Sequence of chain 1.C:
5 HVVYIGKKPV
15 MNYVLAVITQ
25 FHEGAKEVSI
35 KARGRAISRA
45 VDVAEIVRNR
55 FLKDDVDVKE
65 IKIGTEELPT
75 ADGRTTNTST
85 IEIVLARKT

Binding-site contacts:
Ligand atom CZ contacts residue GLU49 of chain 1.D at 4.2 Å.
Ligand atom NH1 contacts residue ILE50 of chain 1.D at 3.8 Å.
Ligand atom CZ contacts residue SER83 of chain 1.C at 3.7 Å.
Ligand atom CB contacts residue ASN81 of chain 1.C at 3.2 Å.
Ligand atom NE contacts residue ILE50 of chain 1.D at 4.4 Å.
Ligand atom O contacts residue THR80 of chain 1.C at 4.3 Å.
Ligand atom CD contacts residue ASN81 of chain 1.C at 3.3 Å.
Ligand atom NH2 contacts residue ILE50 of chain 1.D at 4.2 Å.
Ligand atom CD contacts residue SER83 of chain 1.C at 3.7 Å.
Ligand atom CD contacts residue ASP46 of chain 1.D at 3.9 Å.
Ligand atom NE contacts residue THR69 of chain 1.C at 4.0 Å.
Ligand atom NH2 contacts residue ASN81 of chain 1.C at 4.4 Å.
Ligand atom CB contacts residue ASP46 of chain 1.D at 3.9 Å.
Ligand atom CZ contacts residue ASN81 of chain 1.C at 3.6 Å.
Ligand atom C contacts residue ASN81 of chain 1.C at 4.0 Å.
Ligand atom CG contacts residue SER83 of chain 1.C at 3.4 Å.
Ligand atom CZ contacts residue ILE50 of chain 1.D at 4.1 Å (hydrophobic).
Ligand atom NE contacts residue ASN81 of chain 1.C at 3.9 Å.
Ligand atom O contacts residue ASN81 of chain 1.C at 3.0 Å (h-bond).
Ligand atom NH2 contacts residue GLU49 of chain 1.D at 3.2 Å.
Ligand atom CG contacts residue ASP46 of chain 1.D at 2.9 Å.
Ligand atom CG contacts residue THR82 of chain 1.C at 4.0 Å.
Ligand atom NH2 contacts residue THR69 of chain 1.C at 3.1 Å (h-bond).
Ligand atom CB contacts residue THR82 of chain 1.C at 4.5 Å.
Ligand atom CD contacts residue THR82 of chain 1.C at 4.3 Å.
Ligand atom NE contacts residue THR82 of chain 1.C at 4.2 Å.
Ligand atom CG contacts residue ASN81 of chain 1.C at 3.4 Å.
Ligand atom CA contacts residue ASN81 of chain 1.C at 4.2 Å.
Ligand atom NH2 contacts residue SER83 of chain 1.C at 3.6 Å.
Ligand atom NE contacts residue SER83 of chain 1.C at 2.9 Å (h-bond).
Ligand atom OXT contacts residue ILE50 of chain 1.D at 4.5 Å.
Ligand atom CA contacts residue ASP46 of chain 1.D at 4.2 Å.
Ligand atom NE contacts residue ASP46 of chain 1.D at 3.9 Å.
Ligand atom NH1 contacts residue ASN81 of chain 1.C at 3.1 Å.
Ligand atom CZ contacts residue THR69 of chain 1.C at 3.6 Å.
Ligand atom NH1 contacts residue THR69 of chain 1.C at 4.4 Å.

Sequence of chain 1.D:
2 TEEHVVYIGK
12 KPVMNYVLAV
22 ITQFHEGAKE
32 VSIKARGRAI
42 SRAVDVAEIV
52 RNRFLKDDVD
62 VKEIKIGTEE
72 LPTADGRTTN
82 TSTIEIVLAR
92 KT

The small molecule below binds the protein below.
Small molecule (SMILES): NC(=[NH2+])NCCC[C@H](N)C(=O)O